The protein below binds the small molecule below.
Small molecule (SMILES): CC1(C)CC(NC(=O)c2cccc(-c3cc4nccc(Nc5cccc(O)c5)n4n3)c2)CC(C)(C)N1O

Sequence of chain 1.A:
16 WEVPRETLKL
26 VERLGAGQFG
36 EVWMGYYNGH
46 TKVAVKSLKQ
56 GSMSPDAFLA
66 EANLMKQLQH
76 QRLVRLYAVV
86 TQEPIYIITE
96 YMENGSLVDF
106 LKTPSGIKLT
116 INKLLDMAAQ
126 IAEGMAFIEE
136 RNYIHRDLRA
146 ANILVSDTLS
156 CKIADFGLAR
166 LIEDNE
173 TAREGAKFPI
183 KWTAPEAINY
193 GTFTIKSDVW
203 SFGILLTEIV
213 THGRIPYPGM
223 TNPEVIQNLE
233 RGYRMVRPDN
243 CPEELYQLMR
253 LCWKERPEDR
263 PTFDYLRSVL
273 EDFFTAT

Binding-site contacts:
Ligand atom C23 contacts residue THR94 of chain 1.A at 3.6 Å.
Ligand atom C20 contacts residue THR94 of chain 1.A at 3.5 Å.
Ligand atom C14 contacts residue LEU29 of chain 1.A at 3.8 Å (hydrophobic).
Ligand atom C18 contacts residue LEU149 of chain 1.A at 3.8 Å (hydrophobic).
Ligand atom C10 contacts residue LEU29 of chain 1.A at 3.4 Å (hydrophobic).
Ligand atom N6 contacts residue VAL37 of chain 1.A at 3.8 Å.
Ligand atom C21 contacts residue LEU149 of chain 1.A at 3.5 Å (hydrophobic).
Ligand atom O2 contacts residue LEU29 of chain 1.A at 3.9 Å.
Ligand atom C21 contacts residue ALA49 of chain 1.A at 3.8 Å (hydrophobic).
Ligand atom C12 contacts residue LEU29 of chain 1.A at 3.6 Å (hydrophobic).
Ligand atom N3 contacts residue MET97 of chain 1.A at 3.0 Å (h-bond).
Ligand atom O3 contacts residue GLU66 of chain 1.A at 2.8 Å (salt-bridge).
Ligand atom C6 contacts residue GLU98 of chain 1.A at 3.8 Å.
Ligand atom C19 contacts residue MET97 of chain 1.A at 3.4 Å (hydrophobic).
Ligand atom N5 contacts residue VAL37 of chain 1.A at 3.4 Å.
Ligand atom C8 contacts residue GLU98 of chain 1.A at 3.5 Å.
Ligand atom C25 contacts residue LYS51 of chain 1.A at 3.8 Å.
Ligand atom C17 contacts residue MET97 of chain 1.A at 3.7 Å (hydrophobic).
Ligand atom O3 contacts residue LYS51 of chain 1.A at 3.3 Å (salt-bridge).
Ligand atom C20 contacts residue ALA49 of chain 1.A at 3.4 Å (hydrophobic).
Ligand atom C3 contacts residue LEU29 of chain 1.A at 3.7 Å (hydrophobic).
Ligand atom N4 contacts residue LEU149 of chain 1.A at 3.6 Å.
Ligand atom C15 contacts residue GLY100 of chain 1.A at 3.8 Å.
Ligand atom N3 contacts residue TYR96 of chain 1.A at 3.8 Å.
Ligand atom O3 contacts residue ASP160 of chain 1.A at 2.9 Å (salt-bridge).
Ligand atom C26 contacts residue GLU66 of chain 1.A at 3.6 Å.
Ligand atom C20 contacts residue GLU95 of chain 1.A at 3.7 Å.
Ligand atom C28 contacts residue GLU27 of chain 1.A at 3.8 Å.
Ligand atom C19 contacts residue ALA49 of chain 1.A at 3.5 Å (hydrophobic).
Ligand atom C20 contacts residue LEU149 of chain 1.A at 3.5 Å (hydrophobic).
Ligand atom C24 contacts residue THR94 of chain 1.A at 3.5 Å.
Ligand atom C5 contacts residue GLU98 of chain 1.A at 3.4 Å.
Ligand atom C25 contacts residue GLU66 of chain 1.A at 3.4 Å.
Ligand atom C15 contacts residue LEU29 of chain 1.A at 3.6 Å (hydrophobic).
Ligand atom C26 contacts residue LYS51 of chain 1.A at 3.5 Å.
Ligand atom C8 contacts residue ASN99 of chain 1.A at 3.9 Å.
Ligand atom C1 contacts residue GLU27 of chain 1.A at 3.1 Å.
Ligand atom C19 contacts residue GLU95 of chain 1.A at 3.2 Å.
Ligand atom C11 contacts residue LEU29 of chain 1.A at 3.2 Å (hydrophobic).
Ligand atom C19 contacts residue LEU149 of chain 1.A at 3.8 Å (hydrophobic).